Sequence of chain 1.A:
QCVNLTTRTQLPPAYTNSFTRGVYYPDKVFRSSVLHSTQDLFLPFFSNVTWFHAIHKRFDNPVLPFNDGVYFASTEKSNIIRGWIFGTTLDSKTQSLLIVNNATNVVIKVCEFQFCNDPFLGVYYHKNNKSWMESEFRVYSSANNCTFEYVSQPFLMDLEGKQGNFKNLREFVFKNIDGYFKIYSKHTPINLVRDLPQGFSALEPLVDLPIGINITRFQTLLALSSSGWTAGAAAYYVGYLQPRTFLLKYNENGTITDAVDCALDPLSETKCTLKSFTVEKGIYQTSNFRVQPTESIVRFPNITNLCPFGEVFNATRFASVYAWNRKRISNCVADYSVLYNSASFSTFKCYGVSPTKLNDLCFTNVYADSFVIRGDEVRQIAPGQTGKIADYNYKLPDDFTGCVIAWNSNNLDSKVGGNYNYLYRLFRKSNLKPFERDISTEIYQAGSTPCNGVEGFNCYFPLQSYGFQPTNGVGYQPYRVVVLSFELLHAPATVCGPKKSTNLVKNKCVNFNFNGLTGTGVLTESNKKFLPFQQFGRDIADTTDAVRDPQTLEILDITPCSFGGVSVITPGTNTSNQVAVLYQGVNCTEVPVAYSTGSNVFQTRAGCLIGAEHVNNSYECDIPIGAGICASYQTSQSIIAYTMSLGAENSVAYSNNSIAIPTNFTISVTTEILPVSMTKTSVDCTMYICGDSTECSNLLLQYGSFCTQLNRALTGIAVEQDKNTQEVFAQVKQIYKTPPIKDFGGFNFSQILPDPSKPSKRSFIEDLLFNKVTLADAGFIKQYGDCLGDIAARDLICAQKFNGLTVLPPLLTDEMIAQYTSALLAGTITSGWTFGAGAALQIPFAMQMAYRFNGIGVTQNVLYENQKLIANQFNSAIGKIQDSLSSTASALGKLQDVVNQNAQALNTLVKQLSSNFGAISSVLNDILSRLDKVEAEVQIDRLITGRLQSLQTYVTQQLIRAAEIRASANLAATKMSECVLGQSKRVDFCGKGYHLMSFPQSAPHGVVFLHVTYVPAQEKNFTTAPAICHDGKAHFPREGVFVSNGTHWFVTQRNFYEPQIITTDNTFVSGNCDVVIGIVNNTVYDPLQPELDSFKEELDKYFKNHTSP

Binding-site contacts:
Ligand atom C1 contacts residue ASN709 of chain 1.C at 1.5 Å.
Ligand atom C8 contacts residue GLY1131 of chain 1.C at 3.3 Å.
Ligand atom O5 contacts residue ASN709 of chain 1.C at 2.5 Å (h-bond).
Ligand atom N2 contacts residue ASN709 of chain 1.C at 3.0 Å (h-bond).
Ligand atom C3 contacts residue ASN709 of chain 1.C at 3.9 Å.
Ligand atom C8 contacts residue ASN709 of chain 1.C at 4.4 Å.
Ligand atom C4 contacts residue ASN709 of chain 1.C at 4.4 Å.
Ligand atom C7 contacts residue ASN709 of chain 1.C at 3.2 Å.
Ligand atom C2 contacts residue ASN709 of chain 1.C at 2.6 Å.
Ligand atom C5 contacts residue ASN709 of chain 1.C at 3.8 Å.
Ligand atom O7 contacts residue ASN709 of chain 1.C at 3.0 Å (h-bond).
Ligand atom O5 contacts residue ASP796 of chain 1.A at 4.1 Å.
Ligand atom C8 contacts residue ILE1130 of chain 1.C at 4.3 Å (hydrophobic).

Sequence of chain 1.C:
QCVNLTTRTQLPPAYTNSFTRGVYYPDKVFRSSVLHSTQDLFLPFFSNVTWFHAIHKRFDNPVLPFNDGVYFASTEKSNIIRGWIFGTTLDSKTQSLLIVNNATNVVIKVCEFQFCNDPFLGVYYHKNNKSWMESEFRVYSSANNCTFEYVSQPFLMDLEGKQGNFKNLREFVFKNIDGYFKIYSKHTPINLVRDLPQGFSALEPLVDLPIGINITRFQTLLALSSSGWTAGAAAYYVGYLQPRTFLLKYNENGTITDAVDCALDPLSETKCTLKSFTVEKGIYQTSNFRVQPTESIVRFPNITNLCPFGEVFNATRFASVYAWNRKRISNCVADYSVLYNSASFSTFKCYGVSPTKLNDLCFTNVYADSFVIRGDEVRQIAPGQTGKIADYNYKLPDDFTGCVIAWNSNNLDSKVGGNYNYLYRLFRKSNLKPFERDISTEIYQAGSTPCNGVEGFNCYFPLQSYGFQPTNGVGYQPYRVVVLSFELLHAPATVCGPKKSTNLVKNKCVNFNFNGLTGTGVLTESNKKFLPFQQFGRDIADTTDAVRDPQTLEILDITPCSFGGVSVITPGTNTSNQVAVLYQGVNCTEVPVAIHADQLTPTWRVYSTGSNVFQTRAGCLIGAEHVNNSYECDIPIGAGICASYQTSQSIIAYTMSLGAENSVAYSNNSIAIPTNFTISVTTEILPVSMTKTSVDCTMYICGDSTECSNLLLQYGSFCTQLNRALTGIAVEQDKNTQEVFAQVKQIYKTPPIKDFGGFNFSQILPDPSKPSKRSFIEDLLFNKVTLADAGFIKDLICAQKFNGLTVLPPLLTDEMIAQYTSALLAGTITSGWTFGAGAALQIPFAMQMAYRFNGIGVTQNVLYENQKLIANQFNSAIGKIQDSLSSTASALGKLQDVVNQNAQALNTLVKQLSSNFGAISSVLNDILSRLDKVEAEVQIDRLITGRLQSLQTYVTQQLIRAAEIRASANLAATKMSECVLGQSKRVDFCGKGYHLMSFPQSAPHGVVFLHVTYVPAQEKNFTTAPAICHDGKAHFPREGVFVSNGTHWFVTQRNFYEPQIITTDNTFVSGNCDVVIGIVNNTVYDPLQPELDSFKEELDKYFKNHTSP

This protein binds this small molecule.
Small molecule (SMILES): CC(=O)N[C@@H]1[C@@H](O)[C@H](O)[C@@H](CO)O[C@H]1O